Binding-site contacts:
Ligand atom C16 contacts residue HIS125 of chain 1.B at 3.3 Å.
Ligand atom C5 contacts residue CYS87 of chain 1.B at 2.7 Å (hydrophobic).
Ligand atom C11 contacts residue HIS125 of chain 1.B at 3.3 Å.
Ligand atom C4 contacts residue CYS87 of chain 1.B at 1.7 Å (hydrophobic).
Ligand atom O3 contacts residue GLN88 of chain 1.B at 2.8 Å (h-bond).
Ligand atom C4 contacts residue TYR279 of chain 1.B at 3.6 Å (hydrophobic).
Ligand atom C17 contacts residue HIS125 of chain 1.B at 3.6 Å.
Ligand atom C14 contacts residue HIS251 of chain 1.B at 3.5 Å.
Ligand atom C9 contacts residue HIS251 of chain 1.B at 3.5 Å.
Ligand atom C9 contacts residue TYR279 of chain 1.B at 3.5 Å (hydrophobic).
Ligand atom C10 contacts residue TYR279 of chain 1.B at 3.6 Å (hydrophobic).
Ligand atom N3 contacts residue HIS125 of chain 1.B at 3.6 Å.
Ligand atom C7 contacts residue HIS251 of chain 1.B at 3.5 Å.
Ligand atom O4 contacts residue HIS125 of chain 1.B at 3.5 Å (h-bond).
Ligand atom C13 contacts residue HIS251 of chain 1.B at 3.6 Å.
Ligand atom C5 contacts residue TYR275 of chain 1.B at 3.2 Å (hydrophobic).
Ligand atom C1 contacts residue PHE84 of chain 1.B at 3.4 Å (hydrophobic).
Ligand atom C20 contacts residue HIS125 of chain 1.B at 3.5 Å.
Ligand atom C15 contacts residue HIS125 of chain 1.B at 3.2 Å.
Ligand atom C8 contacts residue TYR279 of chain 1.B at 3.5 Å (hydrophobic).
Ligand atom C14 contacts residue TYR279 of chain 1.B at 3.6 Å (hydrophobic).
Ligand atom C8 contacts residue HIS251 of chain 1.B at 3.5 Å.
Ligand atom O3 contacts residue CYS87 of chain 1.B at 2.9 Å (h-bond).
Ligand atom C14 contacts residue TYR129 of chain 1.B at 3.2 Å (hydrophobic).
Ligand atom C2 contacts residue TYR279 of chain 1.B at 3.1 Å (hydrophobic).
Ligand atom O contacts residue LYS169 of chain 1.B at 2.8 Å (salt-bridge).
Ligand atom N2 contacts residue HIS251 of chain 1.B at 3.4 Å.
Ligand atom C1 contacts residue TYR279 of chain 1.B at 3.4 Å (hydrophobic).
Ligand atom N2 contacts residue TYR279 of chain 1.B at 3.0 Å (h-bond).
Ligand atom O2 contacts residue TYR275 of chain 1.B at 3.6 Å.
Ligand atom O2 contacts residue MET166 of chain 1.B at 3.2 Å (h-bond).
Ligand atom O contacts residue LEU254 of chain 1.B at 3.6 Å.
Ligand atom C9 contacts residue GLN88 of chain 1.B at 3.4 Å.
Ligand atom C3 contacts residue CYS87 of chain 1.B at 2.6 Å (hydrophobic).
Ligand atom N contacts residue PHE84 of chain 1.B at 3.6 Å.
Ligand atom C7 contacts residue CYS87 of chain 1.B at 3.0 Å (hydrophobic).
Ligand atom N contacts residue LYS169 of chain 1.B at 3.4 Å (salt-bridge).
Ligand atom C22 contacts residue LYS121 of chain 1.B at 3.6 Å.
Ligand atom O2 contacts residue PHE165 of chain 1.B at 3.5 Å.
Ligand atom C3 contacts residue TYR279 of chain 1.B at 3.4 Å (hydrophobic).

A small-molecule ligand and the protein it binds are described below.
Small molecule (SMILES): CCc1ccc(-c2nc3cc(NC(=O)c4cc([N+](=O)[O-])ccc4Cl)ccc3o2)cc1

Sequence of chain 1.B:
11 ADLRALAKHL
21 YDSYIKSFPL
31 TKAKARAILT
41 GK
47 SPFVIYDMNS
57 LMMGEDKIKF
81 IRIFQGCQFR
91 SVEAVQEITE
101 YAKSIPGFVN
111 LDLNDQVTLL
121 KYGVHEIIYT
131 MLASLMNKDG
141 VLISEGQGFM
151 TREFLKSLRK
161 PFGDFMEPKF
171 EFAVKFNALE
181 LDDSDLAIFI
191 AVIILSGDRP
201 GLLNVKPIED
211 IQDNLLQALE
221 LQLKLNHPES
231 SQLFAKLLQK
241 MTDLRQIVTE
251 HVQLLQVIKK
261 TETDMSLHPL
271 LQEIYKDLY

Sequence of chain 1.D:
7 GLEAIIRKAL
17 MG